A protein and the small-molecule ligand that binds it are described below.
Small molecule (SMILES): COc1ccc(C2=NN(C3CCCCCC3)C(=O)[C@@H]3CC=CC[C@H]23)cc1C#CC(=O)NCc1ccco1

Binding-site contacts:
Ligand atom O2 contacts residue THR283 of chain 1.B at 3.8 Å.
Ligand atom O3 contacts residue MET303 of chain 1.B at 3.7 Å.
Ligand atom C5 contacts residue PHE319 of chain 1.B at 3.7 Å (hydrophobic).
Ligand atom O2 contacts residue GLN316 of chain 1.B at 2.8 Å (h-bond).
Ligand atom C1 contacts residue ASN267 of chain 1.B at 3.9 Å.
Ligand atom O1 contacts residue GLN316 of chain 1.B at 3.1 Å (h-bond).
Ligand atom C11 contacts residue THR283 of chain 1.B at 3.8 Å.
Ligand atom C14 contacts residue LYS314 of chain 1.B at 3.7 Å.
Ligand atom O1 contacts residue VAL282 of chain 1.B at 3.7 Å.
Ligand atom C14 contacts residue MET303 of chain 1.B at 3.9 Å (hydrophobic).
Ligand atom C14 contacts residue ASN309 of chain 1.B at 3.0 Å.
Ligand atom C6 contacts residue PHE286 of chain 1.B at 3.7 Å (hydrophobic).
Ligand atom C13 contacts residue TYR287 of chain 1.B at 3.4 Å (hydrophobic).
Ligand atom C10 contacts residue GLN316 of chain 1.B at 3.5 Å.
Ligand atom C27 contacts residue MET227 of chain 1.B at 3.7 Å (hydrophobic).
Ligand atom C28 contacts residue ASP264 of chain 1.B at 3.8 Å.
Ligand atom C8 contacts residue PHE319 of chain 1.B at 3.9 Å (hydrophobic).
Ligand atom C28 contacts residue MET227 of chain 1.B at 3.5 Å (hydrophobic).
Ligand atom C10 contacts residue GLY315 of chain 1.B at 3.6 Å.
Ligand atom C29 contacts residue ILE265 of chain 1.B at 3.8 Å (hydrophobic).
Ligand atom C9 contacts residue GLN316 of chain 1.B at 3.4 Å.
Ligand atom C4 contacts residue PHE319 of chain 1.B at 3.9 Å (hydrophobic).
Ligand atom O3 contacts residue GLY315 of chain 1.B at 3.6 Å.
Ligand atom C1 contacts residue GLN316 of chain 1.B at 3.7 Å.
Ligand atom C13 contacts residue MET303 of chain 1.B at 3.5 Å (hydrophobic).
Ligand atom C15 contacts residue LYS314 of chain 1.B at 3.3 Å.
Ligand atom C11 contacts residue PHE286 of chain 1.B at 3.8 Å (hydrophobic).
Ligand atom O4 contacts residue MET227 of chain 1.B at 3.3 Å.
Ligand atom C27 contacts residue ASP264 of chain 1.B at 3.9 Å.
Ligand atom C8 contacts residue GLN316 of chain 1.B at 3.7 Å.
Ligand atom O2 contacts residue GLY315 of chain 1.B at 3.2 Å.
Ligand atom C14 contacts residue TYR287 of chain 1.B at 3.5 Å (hydrophobic).
Ligand atom C11 contacts residue MET303 of chain 1.B at 3.9 Å (hydrophobic).
Ligand atom C6 contacts residue PHE319 of chain 1.B at 3.6 Å (hydrophobic).
Ligand atom C7 contacts residue PHE319 of chain 1.B at 3.7 Å (hydrophobic).
Ligand atom C2 contacts residue VAL282 of chain 1.B at 3.8 Å (hydrophobic).
Ligand atom C24 contacts residue MET227 of chain 1.B at 3.7 Å (hydrophobic).
Ligand atom C15 contacts residue ASN309 of chain 1.B at 3.4 Å.
Ligand atom C3 contacts residue PHE319 of chain 1.B at 3.8 Å (hydrophobic).
Ligand atom C12 contacts residue MET303 of chain 1.B at 3.7 Å (hydrophobic).

Sequence of chain 1.B:
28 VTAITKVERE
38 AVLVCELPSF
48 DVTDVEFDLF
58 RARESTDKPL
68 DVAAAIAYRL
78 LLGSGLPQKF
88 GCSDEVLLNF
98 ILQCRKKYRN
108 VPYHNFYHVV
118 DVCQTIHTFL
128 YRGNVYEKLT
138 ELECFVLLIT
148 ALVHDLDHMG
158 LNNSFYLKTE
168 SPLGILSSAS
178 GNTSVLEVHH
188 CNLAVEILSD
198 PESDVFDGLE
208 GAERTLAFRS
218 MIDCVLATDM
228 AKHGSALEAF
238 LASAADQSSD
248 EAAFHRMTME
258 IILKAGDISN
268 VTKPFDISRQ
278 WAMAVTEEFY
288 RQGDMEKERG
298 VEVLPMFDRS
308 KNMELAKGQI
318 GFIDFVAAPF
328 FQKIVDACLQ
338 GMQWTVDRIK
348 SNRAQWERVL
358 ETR